A protein and the small-molecule ligand that binds it are described below.
Small molecule (SMILES): O=C(O)[C@H](c1ccc(Cl)cc1)N1C(=O)c2cc(I)ccc2NC(=O)[C@@H]1c1ccc(Cl)cc1

Sequence of chain 1.A:
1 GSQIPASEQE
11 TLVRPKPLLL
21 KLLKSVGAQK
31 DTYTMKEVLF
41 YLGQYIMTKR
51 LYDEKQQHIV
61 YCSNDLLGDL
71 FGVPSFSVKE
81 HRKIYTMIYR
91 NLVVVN

Binding-site contacts:
Ligand atom I1 contacts residue GLN57 of chain 1.A at 3.1 Å.
Ligand atom C14 contacts residue MET47 of chain 1.A at 3.6 Å (hydrophobic).
Ligand atom C3 contacts residue GLY1 of chain 1.A at 4.0 Å.
Ligand atom C4 contacts residue SER2 of chain 1.A at 4.1 Å.
Ligand atom C14 contacts residue GLY43 of chain 1.A at 3.6 Å.
Ligand atom C5 contacts residue VAL78 of chain 1.A at 3.3 Å (hydrophobic).
Ligand atom CL1 contacts residue TYR85 of chain 1.A at 3.6 Å.
Ligand atom O4 contacts residue GLY43 of chain 1.A at 4.1 Å.
Ligand atom C6 contacts residue HIS81 of chain 1.A at 3.3 Å.
Ligand atom C11 contacts residue VAL78 of chain 1.A at 3.9 Å (hydrophobic).
Ligand atom N2 contacts residue GLY43 of chain 1.A at 3.8 Å.
Ligand atom C16 contacts residue GLY43 of chain 1.A at 4.0 Å.
Ligand atom CL1 contacts residue LEU39 of chain 1.A at 4.0 Å.
Ligand atom C5 contacts residue HIS81 of chain 1.A at 3.4 Å.
Ligand atom C22 contacts residue LEU42 of chain 1.A at 3.7 Å (hydrophobic).
Ligand atom C23 contacts residue LEU39 of chain 1.A at 3.2 Å (hydrophobic).
Ligand atom C21 contacts residue ILE46 of chain 1.A at 3.6 Å (hydrophobic).
Ligand atom C13 contacts residue ILE46 of chain 1.A at 3.8 Å (hydrophobic).
Ligand atom CL1 contacts residue HIS81 of chain 1.A at 3.5 Å.
Ligand atom C1 contacts residue HIS81 of chain 1.A at 3.7 Å.
Ligand atom C8 contacts residue SER2 of chain 1.A at 3.8 Å.
Ligand atom C3 contacts residue SER2 of chain 1.A at 3.9 Å.
Ligand atom O1 contacts residue SER2 of chain 1.A at 2.8 Å (h-bond).
Ligand atom C2 contacts residue LEU39 of chain 1.A at 3.6 Å (hydrophobic).
Ligand atom C22 contacts residue ILE46 of chain 1.A at 3.7 Å (hydrophobic).
Ligand atom I1 contacts residue VAL78 of chain 1.A at 4.0 Å.
Ligand atom CL1 contacts residue ILE84 of chain 1.A at 4.1 Å.
Ligand atom C13 contacts residue MET47 of chain 1.A at 3.5 Å (hydrophobic).
Ligand atom C21 contacts residue LEU39 of chain 1.A at 4.1 Å (hydrophobic).
Ligand atom CL2 contacts residue ILE84 of chain 1.A at 4.0 Å.
Ligand atom C20 contacts residue ILE84 of chain 1.A at 3.7 Å (hydrophobic).
Ligand atom C22 contacts residue LEU39 of chain 1.A at 3.5 Å (hydrophobic).
Ligand atom I1 contacts residue TYR52 of chain 1.A at 3.9 Å.
Ligand atom CL2 contacts residue ILE46 of chain 1.A at 3.5 Å.
Ligand atom C2 contacts residue GLY1 of chain 1.A at 3.6 Å.
Ligand atom C23 contacts residue GLY43 of chain 1.A at 3.1 Å.
Ligand atom C6 contacts residue VAL78 of chain 1.A at 3.3 Å (hydrophobic).
Ligand atom C23 contacts residue LEU42 of chain 1.A at 4.1 Å (hydrophobic).
Ligand atom C22 contacts residue GLY43 of chain 1.A at 3.5 Å.
Ligand atom CL2 contacts residue PHE76 of chain 1.A at 3.9 Å.